A small-molecule ligand and the protein it binds are described below.
Small molecule (SMILES): Oc1cccc2nc(C(F)(F)F)[nH]c12

Binding-site contacts:
Ligand atom C4 contacts residue GLU134 of chain 9.B at 3.8 Å.
Ligand atom C1 contacts residue ASN106 of chain 10.B at 3.1 Å.
Ligand atom F1 contacts residue ASP72 of chain 10.B at 3.4 Å.
Ligand atom F2 contacts residue GLU134 of chain 9.B at 3.4 Å.
Ligand atom C4 contacts residue LEU73 of chain 10.B at 4.0 Å (hydrophobic).
Ligand atom O contacts residue MET74 of chain 10.B at 3.1 Å.
Ligand atom O contacts residue ASN106 of chain 10.B at 2.6 Å (h-bond).
Ligand atom N1 contacts residue MET74 of chain 10.B at 3.0 Å (h-bond).
Ligand atom C contacts residue ASN106 of chain 10.B at 3.2 Å.
Ligand atom N1 contacts residue LEU73 of chain 10.B at 3.5 Å.
Ligand atom C5 contacts residue MET74 of chain 10.B at 4.0 Å (hydrophobic).
Ligand atom O contacts residue LEU73 of chain 10.B at 3.6 Å.
Ligand atom C6 contacts residue LEU73 of chain 10.B at 3.4 Å (hydrophobic).
Ligand atom C1 contacts residue LEU102 of chain 10.B at 3.9 Å (hydrophobic).
Ligand atom C2 contacts residue MET105 of chain 10.B at 3.8 Å (hydrophobic).
Ligand atom C2 contacts residue LEU102 of chain 10.B at 3.5 Å (hydrophobic).
Ligand atom C contacts residue MET74 of chain 10.B at 3.7 Å (hydrophobic).
Ligand atom N contacts residue GLU134 of chain 9.B at 2.8 Å (salt-bridge).
Ligand atom C contacts residue LEU73 of chain 10.B at 3.6 Å (hydrophobic).
Ligand atom C3 contacts residue LEU102 of chain 10.B at 3.7 Å (hydrophobic).
Ligand atom F1 contacts residue LEU73 of chain 10.B at 3.5 Å.
Ligand atom F1 contacts residue HIS138 of chain 9.B at 3.5 Å.
Ligand atom C3 contacts residue GLU134 of chain 9.B at 4.1 Å.
Ligand atom C6 contacts residue MET74 of chain 10.B at 3.7 Å (hydrophobic).
Ligand atom F contacts residue MET74 of chain 10.B at 3.9 Å.
Ligand atom C7 contacts residue GLU134 of chain 9.B at 4.2 Å.
Ligand atom O contacts residue ALA75 of chain 10.B at 3.3 Å (h-bond).
Ligand atom C4 contacts residue LEU102 of chain 10.B at 4.2 Å (hydrophobic).
Ligand atom C2 contacts residue VAL135 of chain 9.B at 3.6 Å (hydrophobic).
Ligand atom C1 contacts residue LEU109 of chain 10.B at 3.8 Å (hydrophobic).
Ligand atom C2 contacts residue LEU131 of chain 9.B at 3.9 Å (hydrophobic).
Ligand atom F contacts residue ASP72 of chain 10.B at 4.1 Å.
Ligand atom C1 contacts residue MET105 of chain 10.B at 4.0 Å (hydrophobic).
Ligand atom F contacts residue PHE70 of chain 10.B at 4.0 Å.
Ligand atom C5 contacts residue GLU134 of chain 9.B at 3.9 Å.
Ligand atom C3 contacts residue VAL135 of chain 9.B at 3.8 Å (hydrophobic).
Ligand atom C5 contacts residue LEU73 of chain 10.B at 4.0 Å (hydrophobic).
Ligand atom C3 contacts residue LEU131 of chain 9.B at 3.8 Å (hydrophobic).
Ligand atom F1 contacts residue MET74 of chain 10.B at 4.0 Å.
Ligand atom O contacts residue LEU109 of chain 10.B at 4.0 Å.

Sequence of chain 10.B:
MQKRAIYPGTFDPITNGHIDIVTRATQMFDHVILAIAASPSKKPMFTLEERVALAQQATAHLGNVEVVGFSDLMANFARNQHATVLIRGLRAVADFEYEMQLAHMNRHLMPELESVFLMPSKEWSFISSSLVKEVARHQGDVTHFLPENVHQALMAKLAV

Sequence of chain 9.B:
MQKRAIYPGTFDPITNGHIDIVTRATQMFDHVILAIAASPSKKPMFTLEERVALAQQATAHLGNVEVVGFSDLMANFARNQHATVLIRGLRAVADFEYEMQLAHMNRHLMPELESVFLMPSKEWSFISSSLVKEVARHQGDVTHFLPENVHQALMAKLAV